Sequence of chain 1.A:
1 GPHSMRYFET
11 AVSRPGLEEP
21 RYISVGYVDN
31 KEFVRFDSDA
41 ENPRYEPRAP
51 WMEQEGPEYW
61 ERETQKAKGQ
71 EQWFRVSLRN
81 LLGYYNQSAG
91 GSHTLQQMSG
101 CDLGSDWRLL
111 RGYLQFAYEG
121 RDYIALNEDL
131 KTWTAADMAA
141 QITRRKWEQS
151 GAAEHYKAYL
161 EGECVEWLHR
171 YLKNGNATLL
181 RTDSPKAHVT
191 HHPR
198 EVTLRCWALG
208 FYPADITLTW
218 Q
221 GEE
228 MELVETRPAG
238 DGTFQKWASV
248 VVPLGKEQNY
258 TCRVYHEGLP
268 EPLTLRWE

Binding-site contacts:
Ligand atom O contacts residue TYR159 of chain 1.A at 2.9 Å (h-bond).
Ligand atom ND2 contacts residue GLN70 of chain 1.A at 3.1 Å (h-bond).
Ligand atom O contacts residue TRP73 of chain 1.A at 3.1 Å (h-bond).
Ligand atom NZ contacts residue GLU63 of chain 1.A at 2.8 Å (salt-bridge).
Ligand atom O contacts residue TRP73 of chain 1.A at 2.8 Å (h-bond).
Ligand atom C contacts residue TYR84 of chain 1.A at 3.3 Å (hydrophobic).
Ligand atom O contacts residue LYS66 of chain 1.A at 2.4 Å (salt-bridge).
Ligand atom N contacts residue GLN70 of chain 1.A at 3.0 Å (h-bond).
Ligand atom N contacts residue TYR7 of chain 1.A at 3.1 Å (h-bond).
Ligand atom O contacts residue LYS146 of chain 1.A at 2.6 Å (salt-bridge).
Ligand atom N contacts residue GLU63 of chain 1.A at 2.8 Å (salt-bridge).
Ligand atom O contacts residue TYR84 of chain 1.A at 2.6 Å (h-bond).
Ligand atom CA contacts residue TYR7 of chain 1.A at 3.4 Å (hydrophobic).
Ligand atom OXT contacts residue TYR84 of chain 1.A at 3.1 Å (h-bond).
Ligand atom CD contacts residue TRP167 of chain 1.A at 3.4 Å (hydrophobic).
Ligand atom OD1 contacts residue GLN70 of chain 1.A at 3.3 Å (h-bond).
Ligand atom OG1 contacts residue LYS146 of chain 1.A at 3.2 Å (salt-bridge).
Ligand atom N contacts residue TYR171 of chain 1.A at 2.6 Å (h-bond).
Ligand atom CD contacts residue GLU63 of chain 1.A at 3.3 Å.
Ligand atom C contacts residue TYR7 of chain 1.A at 3.4 Å (hydrophobic).
Ligand atom O contacts residue TRP147 of chain 1.A at 3.4 Å (h-bond).
Ligand atom CD contacts residue TYR159 of chain 1.A at 3.4 Å (hydrophobic).
Ligand atom CG contacts residue GLN70 of chain 1.A at 3.4 Å.
Ligand atom CG contacts residue GLU63 of chain 1.A at 3.4 Å.
Ligand atom O contacts residue THR143 of chain 1.A at 2.8 Å (h-bond).
Ligand atom ND2 contacts residue GLN97 of chain 1.A at 3.4 Å (h-bond).
Ligand atom CB contacts residue TYR156 of chain 1.A at 3.4 Å (hydrophobic).
Ligand atom CE contacts residue PHE116 of chain 1.A at 3.0 Å (hydrophobic).
Ligand atom CE1 contacts residue HIS155 of chain 1.A at 3.2 Å.
Ligand atom CE contacts residue TRP167 of chain 1.A at 3.2 Å (hydrophobic).
Ligand atom CZ contacts residue HIS155 of chain 1.A at 3.4 Å.
Ligand atom C contacts residue LYS66 of chain 1.A at 3.3 Å.
Ligand atom OXT contacts residue LYS146 of chain 1.A at 2.5 Å (salt-bridge).
Ligand atom CB contacts residue GLU63 of chain 1.A at 3.4 Å.
Ligand atom N contacts residue LYS66 of chain 1.A at 3.1 Å (salt-bridge).
Ligand atom CA contacts residue GLN70 of chain 1.A at 3.4 Å.
Ligand atom N contacts residue SER77 of chain 1.A at 3.3 Å (h-bond).
Ligand atom OD1 contacts residue GLN97 of chain 1.A at 2.7 Å (h-bond).
Ligand atom CA contacts residue TYR171 of chain 1.A at 3.4 Å (hydrophobic).
Ligand atom N contacts residue TYR156 of chain 1.A at 3.4 Å (h-bond).

This small molecule binds to this protein.
Small molecule (SMILES): CSCC[C@H](NC(=O)[C@@H](NC(=O)[C@H](C)NC(=O)[C@H](Cc1ccccc1)NC(=O)[C@H](CC(N)=O)NC(=O)[C@H](Cc1ccccc1)NC(=O)[C@@H]1CCCN1C(=O)[C@H](C)NC(=O)[C@@H](N)CCCCN)[C@@H](C)O)C(=O)O